Sequence of chain 1.B:
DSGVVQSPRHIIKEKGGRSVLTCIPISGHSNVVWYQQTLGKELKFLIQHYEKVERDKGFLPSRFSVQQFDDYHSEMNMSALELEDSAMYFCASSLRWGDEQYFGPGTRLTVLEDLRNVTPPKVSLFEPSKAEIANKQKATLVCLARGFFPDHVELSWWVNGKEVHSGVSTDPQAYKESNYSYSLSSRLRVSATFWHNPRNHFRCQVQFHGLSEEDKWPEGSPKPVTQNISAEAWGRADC

Binding-site contacts:
Ligand atom C1 contacts residue ASN179 of chain 1.B at 1.4 Å.
Ligand atom C5 contacts residue ASN179 of chain 1.B at 3.7 Å.
Ligand atom C4 contacts residue ASN179 of chain 1.B at 4.2 Å.
Ligand atom O7 contacts residue ASN179 of chain 1.B at 3.0 Å (h-bond).
Ligand atom O5 contacts residue ASN179 of chain 1.B at 2.4 Å (h-bond).
Ligand atom C6 contacts residue GLU113 of chain 1.B at 4.2 Å.
Ligand atom C7 contacts residue ASN179 of chain 1.B at 3.1 Å.
Ligand atom C1 contacts residue TYR180 of chain 1.B at 4.2 Å (hydrophobic).
Ligand atom N2 contacts residue ASN179 of chain 1.B at 2.8 Å (h-bond).
Ligand atom C3 contacts residue ASN179 of chain 1.B at 3.8 Å.
Ligand atom O7 contacts residue TYR180 of chain 1.B at 3.4 Å.
Ligand atom O5 contacts residue TYR180 of chain 1.B at 3.6 Å.
Ligand atom C2 contacts residue ASN179 of chain 1.B at 2.5 Å.
Ligand atom C8 contacts residue ASN179 of chain 1.B at 3.7 Å.

This protein binds this small molecule.
Small molecule (SMILES): CC(=O)N[C@@H]1[C@@H](O)[C@H](O)[C@@H](CO)O[C@H]1O